This small molecule binds to this protein.
Small molecule (SMILES): CC(=O)N[C@H]1[C@H](O[C@H]2[C@H](O)[C@@H](NC(C)=O)CO[C@@H]2CO)O[C@H](CO)[C@@H](O)[C@@H]1O

Binding-site contacts:
Ligand atom O6 contacts residue ASN1103 of chain 1.C at 3.7 Å.
Ligand atom O7 contacts residue ASN1103 of chain 1.C at 2.9 Å (h-bond).
Ligand atom C2 contacts residue ASN1103 of chain 1.C at 2.5 Å.
Ligand atom O5 contacts residue CYS1051 of chain 1.C at 4.5 Å.
Ligand atom C4 contacts residue ASN1103 of chain 1.C at 4.2 Å.
Ligand atom C3 contacts residue ASN1103 of chain 1.C at 3.8 Å.
Ligand atom C7 contacts residue ASN1103 of chain 1.C at 3.1 Å.
Ligand atom N2 contacts residue ASN1103 of chain 1.C at 2.9 Å (h-bond).
Ligand atom C1 contacts residue ASN1103 of chain 1.C at 1.4 Å.
Ligand atom C6 contacts residue ASN1103 of chain 1.C at 4.5 Å.
Ligand atom C5 contacts residue ASN1103 of chain 1.C at 3.7 Å.
Ligand atom O6 contacts residue CYS1051 of chain 1.C at 4.3 Å.
Ligand atom O5 contacts residue ASN1103 of chain 1.C at 2.4 Å (h-bond).
Ligand atom C8 contacts residue ASN1103 of chain 1.C at 4.3 Å.

Sequence of chain 1.C:
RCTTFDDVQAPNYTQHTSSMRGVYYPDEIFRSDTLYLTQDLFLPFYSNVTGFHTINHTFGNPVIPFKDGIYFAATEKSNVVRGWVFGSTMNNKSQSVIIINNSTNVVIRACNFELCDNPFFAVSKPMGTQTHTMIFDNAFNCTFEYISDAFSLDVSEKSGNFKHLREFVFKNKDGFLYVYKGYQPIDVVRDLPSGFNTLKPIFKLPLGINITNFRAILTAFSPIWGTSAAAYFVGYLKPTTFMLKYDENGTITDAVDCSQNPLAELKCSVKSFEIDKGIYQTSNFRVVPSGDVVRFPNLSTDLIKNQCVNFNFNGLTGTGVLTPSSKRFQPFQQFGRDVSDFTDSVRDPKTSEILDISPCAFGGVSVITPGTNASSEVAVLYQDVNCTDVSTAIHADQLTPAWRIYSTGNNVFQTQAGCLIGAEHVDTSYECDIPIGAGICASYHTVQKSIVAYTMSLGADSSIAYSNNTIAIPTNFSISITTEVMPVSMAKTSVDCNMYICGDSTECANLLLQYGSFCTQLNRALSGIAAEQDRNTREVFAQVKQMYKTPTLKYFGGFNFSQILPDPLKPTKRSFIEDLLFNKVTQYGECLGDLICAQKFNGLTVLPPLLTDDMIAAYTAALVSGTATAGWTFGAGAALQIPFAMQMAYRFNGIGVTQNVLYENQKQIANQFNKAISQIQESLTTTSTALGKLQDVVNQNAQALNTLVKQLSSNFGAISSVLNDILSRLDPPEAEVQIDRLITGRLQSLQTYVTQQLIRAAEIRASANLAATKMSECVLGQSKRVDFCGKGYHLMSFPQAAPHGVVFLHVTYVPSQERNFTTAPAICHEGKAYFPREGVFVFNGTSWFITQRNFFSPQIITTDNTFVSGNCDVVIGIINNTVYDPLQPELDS